Binding-site contacts:
Ligand atom C2 contacts residue PHE287 of chain 1.A at 3.6 Å (hydrophobic).
Ligand atom NH2 contacts residue GLU295 of chain 1.A at 3.4 Å (salt-bridge).
Ligand atom OXT contacts residue GLN181 of chain 1.A at 3.4 Å (h-bond).
Ligand atom C contacts residue ASP300 of chain 1.A at 3.5 Å.
Ligand atom CD contacts residue GLU295 of chain 1.A at 3.0 Å.
Ligand atom NH2 contacts residue TRP290 of chain 1.A at 3.2 Å (h-bond).
Ligand atom C contacts residue TYR291 of chain 1.A at 3.2 Å (hydrophobic).
Ligand atom C3 contacts residue PRO268 of chain 1.A at 3.5 Å (hydrophobic).
Ligand atom OXT contacts residue TYR265 of chain 1.A at 3.4 Å (h-bond).
Ligand atom CZ contacts residue GLU295 of chain 1.A at 3.8 Å.
Ligand atom C contacts residue GLU295 of chain 1.A at 4.1 Å.
Ligand atom NH2 contacts residue HEM1 of chain 1.D at 3.1 Å.
Ligand atom C3 contacts residue ALA269 of chain 1.A at 3.8 Å (hydrophobic).
Ligand atom N contacts residue HEM1 of chain 1.D at 3.4 Å (h-bond).
Ligand atom N contacts residue GLU295 of chain 1.A at 2.6 Å (salt-bridge).
Ligand atom CB contacts residue GLN181 of chain 1.A at 3.5 Å.
Ligand atom C2 contacts residue GLY289 of chain 1.A at 3.5 Å.
Ligand atom C1 contacts residue HEM1 of chain 1.D at 3.5 Å.
Ligand atom O contacts residue TYR291 of chain 1.A at 2.8 Å.
Ligand atom O contacts residue GLU295 of chain 1.A at 3.4 Å.
Ligand atom CB contacts residue PRO268 of chain 1.A at 3.9 Å (hydrophobic).
Ligand atom OXT contacts residue ASP300 of chain 1.A at 3.5 Å (salt-bridge).
Ligand atom O contacts residue ASP300 of chain 1.A at 2.8 Å (salt-bridge).
Ligand atom OXT contacts residue TYR291 of chain 1.A at 3.2 Å (h-bond).
Ligand atom CB contacts residue TYR291 of chain 1.A at 3.9 Å (hydrophobic).
Ligand atom C2 contacts residue ASN288 of chain 1.A at 3.7 Å.
Ligand atom NE contacts residue PRO268 of chain 1.A at 3.7 Å.
Ligand atom CZ contacts residue HEM1 of chain 1.D at 4.0 Å.
Ligand atom C2 contacts residue HEM1 of chain 1.D at 3.7 Å.
Ligand atom C3 contacts residue PHE287 of chain 1.A at 3.3 Å (hydrophobic).
Ligand atom C3 contacts residue ASN288 of chain 1.A at 3.8 Å.
Ligand atom CZ contacts residue PRO268 of chain 1.A at 3.8 Å (hydrophobic).
Ligand atom NH1 contacts residue PRO268 of chain 1.A at 3.8 Å.
Ligand atom C3 contacts residue VAL270 of chain 1.A at 3.1 Å (hydrophobic).
Ligand atom CD contacts residue HEM1 of chain 1.D at 3.4 Å.
Ligand atom CB contacts residue GLU295 of chain 1.A at 3.4 Å.
Ligand atom CA contacts residue GLU295 of chain 1.A at 3.5 Å.
Ligand atom C2 contacts residue PRO268 of chain 1.A at 3.9 Å (hydrophobic).
Ligand atom NE contacts residue GLU295 of chain 1.A at 2.7 Å (salt-bridge).
Ligand atom CG contacts residue GLU295 of chain 1.A at 3.7 Å.

This small molecule binds to this protein.
Small molecule (SMILES): CCCNC(=[NH2+])NCCC[C@H](N)C(=O)O

Sequence of chain 1.A:
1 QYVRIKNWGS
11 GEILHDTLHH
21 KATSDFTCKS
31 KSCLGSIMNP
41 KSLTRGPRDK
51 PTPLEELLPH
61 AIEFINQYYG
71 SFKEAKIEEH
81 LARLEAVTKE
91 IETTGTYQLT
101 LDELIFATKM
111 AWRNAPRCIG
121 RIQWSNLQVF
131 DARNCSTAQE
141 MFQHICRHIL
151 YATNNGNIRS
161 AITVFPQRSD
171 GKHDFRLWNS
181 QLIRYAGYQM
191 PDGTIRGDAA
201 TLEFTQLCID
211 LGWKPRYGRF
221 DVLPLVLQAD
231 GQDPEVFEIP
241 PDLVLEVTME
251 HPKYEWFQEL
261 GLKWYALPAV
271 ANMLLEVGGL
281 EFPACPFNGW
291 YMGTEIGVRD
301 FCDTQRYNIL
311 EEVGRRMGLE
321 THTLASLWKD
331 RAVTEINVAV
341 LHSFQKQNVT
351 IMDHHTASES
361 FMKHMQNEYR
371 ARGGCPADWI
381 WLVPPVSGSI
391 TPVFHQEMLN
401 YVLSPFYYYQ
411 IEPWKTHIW